Binding-site contacts:
Ligand atom C5 contacts residue ASN323 of chain 1.C at 3.6 Å.
Ligand atom O3 contacts residue ASN323 of chain 1.C at 3.3 Å (h-bond).
Ligand atom O7 contacts residue PHE365 of chain 1.C at 3.8 Å.
Ligand atom N2 contacts residue ASN323 of chain 1.C at 3.6 Å.
Ligand atom O5 contacts residue ASN323 of chain 1.C at 2.4 Å (h-bond).
Ligand atom C2 contacts residue ASN323 of chain 1.C at 2.5 Å.
Ligand atom C7 contacts residue PHE365 of chain 1.C at 4.4 Å (hydrophobic).
Ligand atom C3 contacts residue ASN323 of chain 1.C at 3.4 Å.
Ligand atom O7 contacts residue LYS366 of chain 1.C at 3.5 Å (salt-bridge).
Ligand atom C7 contacts residue ASN323 of chain 1.C at 4.5 Å.
Ligand atom C1 contacts residue ASN323 of chain 1.C at 1.4 Å.
Ligand atom C4 contacts residue ASN323 of chain 1.C at 4.0 Å.

Sequence of chain 1.C:
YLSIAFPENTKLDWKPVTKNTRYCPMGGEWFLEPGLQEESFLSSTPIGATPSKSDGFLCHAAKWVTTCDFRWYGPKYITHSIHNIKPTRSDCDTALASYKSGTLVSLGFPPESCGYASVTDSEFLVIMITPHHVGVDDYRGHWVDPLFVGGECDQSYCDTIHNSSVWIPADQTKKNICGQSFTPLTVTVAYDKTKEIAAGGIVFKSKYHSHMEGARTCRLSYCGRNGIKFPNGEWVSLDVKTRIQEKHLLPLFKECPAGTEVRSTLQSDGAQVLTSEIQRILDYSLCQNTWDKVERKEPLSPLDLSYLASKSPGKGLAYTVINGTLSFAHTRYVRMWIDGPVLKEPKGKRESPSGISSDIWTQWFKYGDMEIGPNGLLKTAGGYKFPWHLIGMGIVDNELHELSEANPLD

This protein binds this small molecule.
Small molecule (SMILES): CC(=O)N[C@@H]1[C@@H](O)[C@H](O)[C@@H](CO)O[C@H]1O